The small molecule below binds the protein below.
Small molecule (SMILES): Cc1cccc(O)c1

Sequence of chain 1.E:
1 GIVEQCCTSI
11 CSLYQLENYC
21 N

Binding-site contacts:
Ligand atom C6 contacts residue LEU11 of chain 1.F at 4.1 Å (hydrophobic).
Ligand atom O1 contacts residue LEU11 of chain 1.F at 4.3 Å.
Ligand atom C1 contacts residue CYS6 of chain 1.E at 3.4 Å (hydrophobic).
Ligand atom C2 contacts residue CYS7 of chain 1.F at 4.0 Å (hydrophobic).
Ligand atom C4 contacts residue ALA14 of chain 1.F at 4.2 Å (hydrophobic).
Ligand atom C3 contacts residue HIS10 of chain 1.F at 3.9 Å.
Ligand atom C4 contacts residue HIS10 of chain 1.F at 4.2 Å.
Ligand atom O1 contacts residue CYS11 of chain 1.E at 3.4 Å (h-bond).
Ligand atom C3 contacts residue LEU11 of chain 1.F at 3.8 Å (hydrophobic).
Ligand atom C2 contacts residue LEU11 of chain 1.F at 3.6 Å (hydrophobic).
Ligand atom C4 contacts residue LEU11 of chain 1.F at 4.2 Å (hydrophobic).
Ligand atom C6 contacts residue CYS11 of chain 1.E at 3.7 Å (hydrophobic).
Ligand atom C6 contacts residue ILE10 of chain 1.E at 4.1 Å (hydrophobic).
Ligand atom O1 contacts residue ILE10 of chain 1.E at 3.5 Å.
Ligand atom C2 contacts residue CYS6 of chain 1.E at 3.6 Å (hydrophobic).
Ligand atom C5 contacts residue LEU11 of chain 1.F at 4.3 Å (hydrophobic).
Ligand atom C5 contacts residue ALA14 of chain 1.F at 4.2 Å (hydrophobic).
Ligand atom C1 contacts residue ILE10 of chain 1.E at 4.4 Å (hydrophobic).
Ligand atom O1 contacts residue CYS6 of chain 1.E at 2.4 Å (h-bond).
Ligand atom O1 contacts residue SER9 of chain 1.E at 4.0 Å.
Ligand atom C1 contacts residue CYS11 of chain 1.E at 4.3 Å (hydrophobic).
Ligand atom C1 contacts residue LEU11 of chain 1.F at 3.8 Å (hydrophobic).

Sequence of chain 1.F:
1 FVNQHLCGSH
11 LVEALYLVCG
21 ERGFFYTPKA